Sequence of chain 1.A:
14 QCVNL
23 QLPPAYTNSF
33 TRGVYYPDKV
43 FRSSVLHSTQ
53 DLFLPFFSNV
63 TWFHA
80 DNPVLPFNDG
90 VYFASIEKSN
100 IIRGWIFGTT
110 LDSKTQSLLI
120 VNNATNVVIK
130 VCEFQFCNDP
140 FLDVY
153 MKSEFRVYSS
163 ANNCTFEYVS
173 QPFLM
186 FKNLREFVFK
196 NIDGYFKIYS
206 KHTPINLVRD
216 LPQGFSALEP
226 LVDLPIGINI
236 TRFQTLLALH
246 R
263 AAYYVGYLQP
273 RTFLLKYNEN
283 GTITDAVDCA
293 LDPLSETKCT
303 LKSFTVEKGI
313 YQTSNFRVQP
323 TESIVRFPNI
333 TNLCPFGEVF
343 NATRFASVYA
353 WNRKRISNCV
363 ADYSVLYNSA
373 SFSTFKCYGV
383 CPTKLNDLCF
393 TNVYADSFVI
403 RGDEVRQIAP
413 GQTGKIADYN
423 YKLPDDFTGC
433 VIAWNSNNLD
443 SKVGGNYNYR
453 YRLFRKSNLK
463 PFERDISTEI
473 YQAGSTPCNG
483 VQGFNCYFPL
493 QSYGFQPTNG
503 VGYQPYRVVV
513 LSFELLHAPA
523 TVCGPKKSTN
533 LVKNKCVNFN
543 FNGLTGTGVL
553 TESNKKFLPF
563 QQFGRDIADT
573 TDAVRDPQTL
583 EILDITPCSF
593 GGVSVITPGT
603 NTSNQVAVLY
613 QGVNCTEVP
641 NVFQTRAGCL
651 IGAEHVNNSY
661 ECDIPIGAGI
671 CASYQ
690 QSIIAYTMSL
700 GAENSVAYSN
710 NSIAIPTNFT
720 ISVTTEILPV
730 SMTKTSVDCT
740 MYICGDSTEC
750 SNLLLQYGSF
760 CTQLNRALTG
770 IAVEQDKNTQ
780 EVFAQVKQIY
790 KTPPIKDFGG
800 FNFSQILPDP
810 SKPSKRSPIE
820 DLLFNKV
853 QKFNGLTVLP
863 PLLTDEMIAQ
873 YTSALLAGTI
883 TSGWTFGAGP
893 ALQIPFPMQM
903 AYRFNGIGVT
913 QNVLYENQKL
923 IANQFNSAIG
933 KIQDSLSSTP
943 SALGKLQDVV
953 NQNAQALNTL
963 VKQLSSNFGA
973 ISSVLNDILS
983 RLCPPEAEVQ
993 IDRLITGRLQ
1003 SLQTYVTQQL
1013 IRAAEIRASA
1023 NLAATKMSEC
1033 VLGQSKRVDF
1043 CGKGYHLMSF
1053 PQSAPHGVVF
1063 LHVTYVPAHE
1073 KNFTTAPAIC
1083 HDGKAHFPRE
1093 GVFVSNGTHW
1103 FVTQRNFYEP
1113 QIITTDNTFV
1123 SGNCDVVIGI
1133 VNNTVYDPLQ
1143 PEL

Binding-site contacts:
Ligand atom C8 contacts residue GLY1131 of chain 1.A at 3.5 Å.
Ligand atom C8 contacts residue ASN709 of chain 1.A at 4.2 Å.
Ligand atom C1 contacts residue ASN709 of chain 1.A at 1.5 Å.
Ligand atom C3 contacts residue ASN709 of chain 1.A at 3.8 Å.
Ligand atom C7 contacts residue ASN709 of chain 1.A at 3.1 Å.
Ligand atom C4 contacts residue ASN709 of chain 1.A at 4.3 Å.
Ligand atom C5 contacts residue ASN709 of chain 1.A at 3.7 Å.
Ligand atom N2 contacts residue ASN709 of chain 1.A at 2.9 Å (h-bond).
Ligand atom O5 contacts residue ASN709 of chain 1.A at 2.4 Å (h-bond).
Ligand atom C2 contacts residue ASN709 of chain 1.A at 2.5 Å.
Ligand atom C8 contacts residue ILE1130 of chain 1.A at 4.1 Å (hydrophobic).
Ligand atom O7 contacts residue ASN709 of chain 1.A at 2.8 Å (h-bond).

This small molecule binds to this protein.
Small molecule (SMILES): CC(=O)N[C@@H]1[C@@H](O)[C@H](O)[C@@H](CO)O[C@H]1O